A protein and the small-molecule ligand that binds it are described below.
Small molecule (SMILES): Clc1snnc1CN1CCOCC1

Binding-site contacts:
Ligand atom N contacts residue TYR85 of chain 1.A at 3.6 Å.
Ligand atom N contacts residue VAL194 of chain 1.A at 4.1 Å.
Ligand atom CL contacts residue ASP195 of chain 1.A at 3.4 Å.
Ligand atom C contacts residue ASP195 of chain 1.A at 4.2 Å.
Ligand atom C contacts residue VAL194 of chain 1.A at 3.3 Å (hydrophobic).
Ligand atom C6 contacts residue ARG113 of chain 1.A at 3.3 Å.
Ligand atom N contacts residue ARG113 of chain 1.A at 3.8 Å.
Ligand atom S contacts residue MET191 of chain 1.A at 4.4 Å.
Ligand atom N contacts residue ASP108 of chain 1.A at 3.4 Å (salt-bridge).
Ligand atom C5 contacts residue ARG113 of chain 1.A at 3.9 Å.
Ligand atom C6 contacts residue TYR85 of chain 1.A at 4.2 Å (hydrophobic).
Ligand atom C1 contacts residue TYR85 of chain 1.A at 3.7 Å (hydrophobic).
Ligand atom C contacts residue TYR85 of chain 1.A at 3.6 Å (hydrophobic).
Ligand atom CL contacts residue TYR85 of chain 1.A at 3.5 Å.
Ligand atom C4 contacts residue THR50 of chain 1.A at 4.0 Å.
Ligand atom C4 contacts residue ASN81 of chain 1.A at 3.9 Å.
Ligand atom S contacts residue ASP108 of chain 1.A at 4.0 Å.
Ligand atom N1 contacts residue TYR85 of chain 1.A at 3.7 Å.
Ligand atom C5 contacts residue LYS58 of chain 1.A at 4.3 Å.
Ligand atom O contacts residue ASN81 of chain 1.A at 3.1 Å (h-bond).
Ligand atom C contacts residue GLY193 of chain 1.A at 4.3 Å.
Ligand atom C3 contacts residue TRP60 of chain 1.A at 4.4 Å (hydrophobic).
Ligand atom S contacts residue GLY193 of chain 1.A at 3.9 Å.
Ligand atom C1 contacts residue VAL194 of chain 1.A at 4.1 Å (hydrophobic).
Ligand atom N1 contacts residue ASP108 of chain 1.A at 3.6 Å (salt-bridge).
Ligand atom S contacts residue VAL194 of chain 1.A at 3.2 Å (h-bond).
Ligand atom C2 contacts residue ARG113 of chain 1.A at 4.4 Å.
Ligand atom C6 contacts residue GLN104 of chain 1.A at 4.0 Å.
Ligand atom N2 contacts residue TYR85 of chain 1.A at 4.2 Å.
Ligand atom C6 contacts residue ASP108 of chain 1.A at 3.8 Å.
Ligand atom S contacts residue TYR85 of chain 1.A at 3.6 Å.
Ligand atom C1 contacts residue ARG113 of chain 1.A at 4.2 Å.
Ligand atom C5 contacts residue ASN81 of chain 1.A at 3.5 Å.
Ligand atom C4 contacts residue TRP60 of chain 1.A at 3.9 Å (hydrophobic).
Ligand atom CL contacts residue GLY193 of chain 1.A at 3.6 Å.
Ligand atom N1 contacts residue ARG113 of chain 1.A at 3.1 Å (salt-bridge).
Ligand atom C5 contacts residue GLN104 of chain 1.A at 3.6 Å.
Ligand atom C2 contacts residue ASP195 of chain 1.A at 4.3 Å.
Ligand atom O contacts residue GLN104 of chain 1.A at 4.1 Å.
Ligand atom CL contacts residue VAL194 of chain 1.A at 3.4 Å.

Sequence of chain 1.A:
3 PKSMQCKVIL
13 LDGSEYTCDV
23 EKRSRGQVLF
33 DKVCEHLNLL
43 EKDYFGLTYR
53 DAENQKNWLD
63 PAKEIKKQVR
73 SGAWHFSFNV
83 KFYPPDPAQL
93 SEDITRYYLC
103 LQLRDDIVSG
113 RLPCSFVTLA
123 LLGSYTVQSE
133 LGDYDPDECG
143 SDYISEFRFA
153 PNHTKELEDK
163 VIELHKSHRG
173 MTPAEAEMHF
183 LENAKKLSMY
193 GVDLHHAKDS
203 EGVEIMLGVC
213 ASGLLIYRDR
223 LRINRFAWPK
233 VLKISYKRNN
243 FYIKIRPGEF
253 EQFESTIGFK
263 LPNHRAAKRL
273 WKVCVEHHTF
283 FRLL